Sequence of chain 1.A:
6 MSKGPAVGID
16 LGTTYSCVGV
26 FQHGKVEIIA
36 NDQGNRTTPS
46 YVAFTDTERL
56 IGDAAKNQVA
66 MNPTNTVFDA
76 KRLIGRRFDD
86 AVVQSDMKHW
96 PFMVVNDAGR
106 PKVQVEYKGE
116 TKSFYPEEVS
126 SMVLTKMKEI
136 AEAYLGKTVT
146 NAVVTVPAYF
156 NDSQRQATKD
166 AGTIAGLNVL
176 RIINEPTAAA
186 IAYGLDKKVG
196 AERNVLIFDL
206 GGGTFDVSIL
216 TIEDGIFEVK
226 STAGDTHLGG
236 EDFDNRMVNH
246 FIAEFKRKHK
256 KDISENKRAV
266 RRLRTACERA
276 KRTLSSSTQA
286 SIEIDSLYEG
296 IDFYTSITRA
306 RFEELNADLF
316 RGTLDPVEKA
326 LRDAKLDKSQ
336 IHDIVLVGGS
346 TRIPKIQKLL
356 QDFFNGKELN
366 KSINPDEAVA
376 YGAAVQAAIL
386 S

Binding-site contacts:
Ligand atom C contacts residue ARG347 of chain 1.A at 4.3 Å.
Ligand atom C3 contacts residue ARG347 of chain 1.A at 3.7 Å.
Ligand atom O1 contacts residue SER345 of chain 1.A at 3.8 Å.
Ligand atom C5 contacts residue ARG347 of chain 1.A at 4.2 Å.
Ligand atom C8 contacts residue ILE348 of chain 1.A at 3.8 Å (hydrophobic).
Ligand atom C9 contacts residue LYS276 of chain 1.A at 4.3 Å.
Ligand atom N1 contacts residue GLY344 of chain 1.A at 3.4 Å (h-bond).
Ligand atom N contacts residue SER280 of chain 1.A at 3.2 Å (h-bond).
Ligand atom C7 contacts residue ARG347 of chain 1.A at 3.6 Å.
Ligand atom C6 contacts residue ARG347 of chain 1.A at 3.6 Å.
Ligand atom C1 contacts residue ARG347 of chain 1.A at 4.0 Å.
Ligand atom C3 contacts residue ARG277 of chain 1.A at 3.3 Å.
Ligand atom N contacts residue ARG347 of chain 1.A at 4.1 Å.
Ligand atom C8 contacts residue LYS276 of chain 1.A at 4.0 Å.
Ligand atom C7 contacts residue ARG277 of chain 1.A at 3.7 Å.
Ligand atom O contacts residue ARG277 of chain 1.A at 3.9 Å.
Ligand atom C8 contacts residue SER280 of chain 1.A at 3.8 Å.
Ligand atom C1 contacts residue ARG277 of chain 1.A at 3.8 Å.
Ligand atom N1 contacts residue ILE348 of chain 1.A at 4.4 Å.
Ligand atom C1 contacts residue SER280 of chain 1.A at 4.2 Å.
Ligand atom N contacts residue GLY344 of chain 1.A at 4.1 Å.
Ligand atom C9 contacts residue SER345 of chain 1.A at 4.1 Å.
Ligand atom C8 contacts residue GLY344 of chain 1.A at 3.8 Å.
Ligand atom N1 contacts residue SER345 of chain 1.A at 3.9 Å.
Ligand atom N contacts residue ARG277 of chain 1.A at 3.8 Å.
Ligand atom C9 contacts residue GLY344 of chain 1.A at 3.2 Å.
Ligand atom N1 contacts residue LYS276 of chain 1.A at 3.7 Å.
Ligand atom N contacts residue LYS276 of chain 1.A at 4.3 Å.
Ligand atom O1 contacts residue GLY344 of chain 1.A at 3.4 Å.
Ligand atom C4 contacts residue ARG277 of chain 1.A at 3.9 Å.
Ligand atom C2 contacts residue ARG347 of chain 1.A at 3.5 Å.
Ligand atom C1 contacts residue GLY344 of chain 1.A at 3.9 Å.
Ligand atom C6 contacts residue ARG277 of chain 1.A at 4.0 Å.
Ligand atom C contacts residue GLY344 of chain 1.A at 3.6 Å.
Ligand atom C contacts residue ARG277 of chain 1.A at 4.0 Å.
Ligand atom O contacts residue GLY344 of chain 1.A at 4.2 Å.
Ligand atom C2 contacts residue ARG277 of chain 1.A at 3.7 Å.
Ligand atom C4 contacts residue ARG347 of chain 1.A at 4.0 Å.
Ligand atom O contacts residue ARG347 of chain 1.A at 3.6 Å.
Ligand atom C3 contacts residue SER280 of chain 1.A at 4.2 Å.

A small-molecule ligand and the protein it binds are described below.
Small molecule (SMILES): O=c1[nH]cnc2c1oc1ccccc12